Sequence of chain 1.H:
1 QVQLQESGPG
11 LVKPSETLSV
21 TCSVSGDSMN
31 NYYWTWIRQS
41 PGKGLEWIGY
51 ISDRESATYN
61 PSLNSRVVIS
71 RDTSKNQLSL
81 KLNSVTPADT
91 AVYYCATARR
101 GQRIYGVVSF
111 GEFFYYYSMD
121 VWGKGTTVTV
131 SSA

This protein binds this small molecule.
Small molecule (SMILES): OC[C@H]1O[C@@H](O[C@@H]2CO[C@H](CO)[C@@H](O)[C@@H]2O)[C@@H](O)[C@@H](O)[C@@H]1O

Binding-site contacts:
Ligand atom O6 contacts residue SER23 of chain 1.K at 4.3 Å.
Ligand atom C6 contacts residue TYR105 of chain 1.H at 3.6 Å (hydrophobic).
Ligand atom O5 contacts residue ILE104 of chain 1.H at 3.6 Å (h-bond).
Ligand atom O2 contacts residue BMA3 of chain 1.AA at 3.3 Å (h-bond).
Ligand atom C5 contacts residue ARG103 of chain 1.H at 4.2 Å.
Ligand atom C5 contacts residue BMA3 of chain 1.AA at 3.2 Å.
Ligand atom C3 contacts residue ARG103 of chain 1.H at 3.8 Å.
Ligand atom C3 contacts residue ILE61 of chain 1.K at 4.4 Å (hydrophobic).
Ligand atom C4 contacts residue BMA3 of chain 1.AA at 4.1 Å.
Ligand atom O5 contacts residue TYR105 of chain 1.H at 4.2 Å.
Ligand atom O3 contacts residue ASN43 of chain 1.K at 1.9 Å (h-bond).
Ligand atom C2 contacts residue BMA3 of chain 1.AA at 3.0 Å.
Ligand atom C6 contacts residue ARG103 of chain 1.H at 4.5 Å.
Ligand atom C1 contacts residue ARG103 of chain 1.H at 3.5 Å.
Ligand atom O4 contacts residue GLN45 of chain 1.K at 3.8 Å.
Ligand atom C2 contacts residue ARG103 of chain 1.H at 3.3 Å.
Ligand atom C6 contacts residue GLN45 of chain 1.K at 3.5 Å.
Ligand atom C6 contacts residue BMA3 of chain 1.AA at 4.3 Å.
Ligand atom O6 contacts residue ARG103 of chain 1.H at 3.6 Å (salt-bridge).
Ligand atom C2 contacts residue ASN43 of chain 1.K at 4.3 Å.
Ligand atom O4 contacts residue ASN43 of chain 1.K at 3.1 Å (h-bond).
Ligand atom O2 contacts residue ARG103 of chain 1.H at 2.8 Å (salt-bridge).
Ligand atom O4 contacts residue ARG103 of chain 1.H at 4.3 Å.
Ligand atom O2 contacts residue ASN43 of chain 1.K at 4.3 Å.
Ligand atom O6 contacts residue TYR105 of chain 1.H at 2.7 Å.
Ligand atom O6 contacts residue ILE104 of chain 1.H at 4.0 Å.
Ligand atom C3 contacts residue BMA3 of chain 1.AA at 3.7 Å.
Ligand atom O3 contacts residue ARG103 of chain 1.H at 3.6 Å.
Ligand atom O5 contacts residue ARG103 of chain 1.H at 3.4 Å (salt-bridge).
Ligand atom C4 contacts residue ASN43 of chain 1.K at 3.4 Å.
Ligand atom O3 contacts residue ASP60 of chain 1.K at 3.2 Å (salt-bridge).
Ligand atom C4 contacts residue ARG103 of chain 1.H at 3.4 Å.
Ligand atom C1 contacts residue BMA3 of chain 1.AA at 1.8 Å.
Ligand atom C1 contacts residue ILE104 of chain 1.H at 4.3 Å (hydrophobic).
Ligand atom O2 contacts residue ILE104 of chain 1.H at 4.5 Å.
Ligand atom O6 contacts residue GLN45 of chain 1.K at 2.2 Å (h-bond).
Ligand atom O5 contacts residue BMA3 of chain 1.AA at 2.4 Å.
Ligand atom C3 contacts residue ASN43 of chain 1.K at 3.1 Å.
Ligand atom O3 contacts residue ILE61 of chain 1.K at 3.6 Å.

Sequence of chain 1.K:
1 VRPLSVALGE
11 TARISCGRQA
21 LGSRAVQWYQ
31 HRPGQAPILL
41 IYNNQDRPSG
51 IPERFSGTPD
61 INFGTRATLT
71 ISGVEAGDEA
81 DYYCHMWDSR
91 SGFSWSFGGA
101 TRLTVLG